Sequence of chain 1.A:
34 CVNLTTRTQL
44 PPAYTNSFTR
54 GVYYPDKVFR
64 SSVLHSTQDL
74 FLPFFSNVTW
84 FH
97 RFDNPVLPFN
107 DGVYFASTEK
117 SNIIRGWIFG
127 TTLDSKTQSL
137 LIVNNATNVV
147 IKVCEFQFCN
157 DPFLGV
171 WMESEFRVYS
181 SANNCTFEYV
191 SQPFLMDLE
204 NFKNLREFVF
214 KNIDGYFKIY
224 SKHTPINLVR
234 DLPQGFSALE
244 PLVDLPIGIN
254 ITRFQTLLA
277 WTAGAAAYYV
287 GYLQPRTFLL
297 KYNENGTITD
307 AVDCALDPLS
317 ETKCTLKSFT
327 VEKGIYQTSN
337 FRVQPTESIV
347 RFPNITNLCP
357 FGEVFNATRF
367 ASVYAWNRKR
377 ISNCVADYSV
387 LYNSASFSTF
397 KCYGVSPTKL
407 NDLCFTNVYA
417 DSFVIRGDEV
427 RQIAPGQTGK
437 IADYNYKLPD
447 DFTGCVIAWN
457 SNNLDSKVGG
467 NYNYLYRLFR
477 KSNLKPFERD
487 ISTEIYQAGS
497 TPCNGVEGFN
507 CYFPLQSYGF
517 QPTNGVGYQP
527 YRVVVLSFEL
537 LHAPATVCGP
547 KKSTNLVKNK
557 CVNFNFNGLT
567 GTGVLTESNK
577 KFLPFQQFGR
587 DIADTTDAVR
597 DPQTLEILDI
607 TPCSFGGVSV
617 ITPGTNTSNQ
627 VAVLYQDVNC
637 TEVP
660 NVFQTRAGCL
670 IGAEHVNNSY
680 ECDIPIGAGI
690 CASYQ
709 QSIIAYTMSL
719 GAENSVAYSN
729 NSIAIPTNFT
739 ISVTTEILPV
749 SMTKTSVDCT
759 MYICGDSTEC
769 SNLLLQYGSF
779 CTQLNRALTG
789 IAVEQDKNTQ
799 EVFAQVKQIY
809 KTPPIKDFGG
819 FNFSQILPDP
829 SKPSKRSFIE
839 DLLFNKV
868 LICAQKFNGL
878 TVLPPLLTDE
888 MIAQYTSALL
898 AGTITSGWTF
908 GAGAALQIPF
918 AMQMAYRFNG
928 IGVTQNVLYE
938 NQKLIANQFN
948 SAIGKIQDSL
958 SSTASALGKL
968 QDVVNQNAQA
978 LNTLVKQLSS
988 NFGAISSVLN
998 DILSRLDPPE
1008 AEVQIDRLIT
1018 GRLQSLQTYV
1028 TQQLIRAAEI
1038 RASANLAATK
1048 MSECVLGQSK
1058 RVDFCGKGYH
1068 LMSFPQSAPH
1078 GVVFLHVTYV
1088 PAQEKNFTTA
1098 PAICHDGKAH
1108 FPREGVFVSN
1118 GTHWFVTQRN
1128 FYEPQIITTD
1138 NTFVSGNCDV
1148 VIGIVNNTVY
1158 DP

This protein binds this small molecule.
Small molecule (SMILES): CC(=O)N[C@H]1[C@H](O[C@H]2[C@H](O)[C@@H](NC(C)=O)CO[C@@H]2CO)O[C@H](CO)[C@@H](O)[C@@H]1O

Binding-site contacts:
Ligand atom N2 contacts residue ASN1153 of chain 1.A at 2.9 Å (h-bond).
Ligand atom O5 contacts residue ASN1153 of chain 1.A at 2.4 Å (h-bond).
Ligand atom C1 contacts residue ASN1153 of chain 1.A at 1.5 Å.
Ligand atom O6 contacts residue ASN1153 of chain 1.A at 4.5 Å.
Ligand atom C7 contacts residue ASN1153 of chain 1.A at 3.2 Å.
Ligand atom C3 contacts residue ASN1153 of chain 1.A at 3.8 Å.
Ligand atom O7 contacts residue ASN1153 of chain 1.A at 3.2 Å (h-bond).
Ligand atom C5 contacts residue ASN1153 of chain 1.A at 3.8 Å.
Ligand atom C8 contacts residue ASN1153 of chain 1.A at 4.4 Å.
Ligand atom C4 contacts residue ASN1153 of chain 1.A at 4.3 Å.
Ligand atom C2 contacts residue ASN1153 of chain 1.A at 2.5 Å.
Ligand atom C8 contacts residue ILE1151 of chain 1.A at 4.2 Å (hydrophobic).